Sequence of chain 1.C:
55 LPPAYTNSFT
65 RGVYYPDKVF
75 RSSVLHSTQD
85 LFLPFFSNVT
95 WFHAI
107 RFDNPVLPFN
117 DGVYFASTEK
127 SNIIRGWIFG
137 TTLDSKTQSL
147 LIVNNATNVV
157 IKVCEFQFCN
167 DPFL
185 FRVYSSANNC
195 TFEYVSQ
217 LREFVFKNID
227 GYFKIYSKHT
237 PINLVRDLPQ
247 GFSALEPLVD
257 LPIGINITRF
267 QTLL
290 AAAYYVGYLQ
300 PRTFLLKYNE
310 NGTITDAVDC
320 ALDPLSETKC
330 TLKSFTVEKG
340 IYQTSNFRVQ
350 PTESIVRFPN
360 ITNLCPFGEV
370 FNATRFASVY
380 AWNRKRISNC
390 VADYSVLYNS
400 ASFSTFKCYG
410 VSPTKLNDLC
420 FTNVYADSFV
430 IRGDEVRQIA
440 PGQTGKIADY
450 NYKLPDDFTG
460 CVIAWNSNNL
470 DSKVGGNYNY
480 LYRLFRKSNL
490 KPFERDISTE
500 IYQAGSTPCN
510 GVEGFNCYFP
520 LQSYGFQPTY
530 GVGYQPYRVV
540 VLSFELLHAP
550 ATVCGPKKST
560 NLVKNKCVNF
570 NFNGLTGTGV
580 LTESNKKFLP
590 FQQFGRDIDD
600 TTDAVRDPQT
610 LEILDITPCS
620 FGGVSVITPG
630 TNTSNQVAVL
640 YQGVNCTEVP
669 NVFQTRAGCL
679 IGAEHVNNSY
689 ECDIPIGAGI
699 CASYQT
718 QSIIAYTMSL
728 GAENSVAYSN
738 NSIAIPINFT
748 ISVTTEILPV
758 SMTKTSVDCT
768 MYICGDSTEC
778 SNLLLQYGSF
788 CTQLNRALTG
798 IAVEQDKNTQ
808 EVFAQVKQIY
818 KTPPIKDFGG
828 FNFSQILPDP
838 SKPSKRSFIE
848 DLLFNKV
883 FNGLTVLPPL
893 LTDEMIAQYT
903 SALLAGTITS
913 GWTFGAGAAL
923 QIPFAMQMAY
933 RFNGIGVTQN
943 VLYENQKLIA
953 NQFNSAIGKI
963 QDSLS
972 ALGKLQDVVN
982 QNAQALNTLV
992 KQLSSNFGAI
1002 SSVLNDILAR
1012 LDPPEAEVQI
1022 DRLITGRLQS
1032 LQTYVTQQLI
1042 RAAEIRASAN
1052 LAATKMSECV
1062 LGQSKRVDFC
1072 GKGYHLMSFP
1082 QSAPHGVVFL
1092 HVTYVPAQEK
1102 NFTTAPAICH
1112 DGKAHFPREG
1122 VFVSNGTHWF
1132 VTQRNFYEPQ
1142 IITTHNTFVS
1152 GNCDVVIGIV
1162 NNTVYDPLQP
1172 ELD

This protein binds this small molecule.
Small molecule (SMILES): CC(=O)N[C@H]1[C@H](O[C@H]2[C@H](O)[C@@H](NC(C)=O)CO[C@@H]2CO)O[C@H](CO)[C@@H](O)[C@@H]1O

Binding-site contacts:
Ligand atom O5 contacts residue ASN1162 of chain 1.C at 2.4 Å (h-bond).
Ligand atom C8 contacts residue ASN1162 of chain 1.C at 4.0 Å.
Ligand atom C4 contacts residue ASN1162 of chain 1.C at 4.2 Å.
Ligand atom C2 contacts residue ASN1162 of chain 1.C at 2.5 Å.
Ligand atom C1 contacts residue ASN1162 of chain 1.C at 1.4 Å.
Ligand atom C5 contacts residue ASN1162 of chain 1.C at 3.7 Å.
Ligand atom C3 contacts residue ASN1162 of chain 1.C at 3.8 Å.
Ligand atom N2 contacts residue ASN1162 of chain 1.C at 2.9 Å (h-bond).
Ligand atom C7 contacts residue ASN1162 of chain 1.C at 3.7 Å.